Sequence of chain 1.D:
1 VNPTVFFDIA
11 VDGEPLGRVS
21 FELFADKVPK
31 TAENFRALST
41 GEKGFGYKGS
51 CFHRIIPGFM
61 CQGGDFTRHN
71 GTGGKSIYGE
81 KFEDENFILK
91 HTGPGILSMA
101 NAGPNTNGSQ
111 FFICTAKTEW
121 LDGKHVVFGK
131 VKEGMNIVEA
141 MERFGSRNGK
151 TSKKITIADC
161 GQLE

Binding-site contacts:
Ligand atom O contacts residue ARG54 of chain 1.D at 2.7 Å (salt-bridge).
Ligand atom O contacts residue GLN62 of chain 1.D at 3.5 Å (h-bond).
Ligand atom CA contacts residue HIS125 of chain 1.D at 3.6 Å.
Ligand atom C contacts residue TRP120 of chain 1.D at 3.9 Å (hydrophobic).
Ligand atom CD contacts residue GLN62 of chain 1.D at 3.6 Å.
Ligand atom CA contacts residue ASN101 of chain 1.D at 3.6 Å.
Ligand atom CG2 contacts residue GLN62 of chain 1.D at 3.5 Å.
Ligand atom CE1 contacts residue GLY71 of chain 1.D at 3.8 Å.
Ligand atom CG2 contacts residue GLN110 of chain 1.D at 3.0 Å.
Ligand atom O contacts residue PHE59 of chain 1.D at 3.8 Å.
Ligand atom CB contacts residue HIS125 of chain 1.D at 3.5 Å.
Ligand atom CE1 contacts residue THR72 of chain 1.D at 4.0 Å.
Ligand atom O contacts residue PHE59 of chain 1.D at 3.5 Å.
Ligand atom CB contacts residue ALA102 of chain 1.D at 4.0 Å (hydrophobic).
Ligand atom ND1 contacts residue GLY71 of chain 1.D at 3.2 Å (h-bond).
Ligand atom CA contacts residue GLY71 of chain 1.D at 3.8 Å.
Ligand atom O contacts residue TRP120 of chain 1.D at 2.8 Å (h-bond).
Ligand atom CB contacts residue LEU121 of chain 1.D at 3.8 Å (hydrophobic).
Ligand atom ND1 contacts residue THR72 of chain 1.D at 3.6 Å.
Ligand atom CG1 contacts residue GLN110 of chain 1.D at 3.9 Å.
Ligand atom O contacts residue ALA102 of chain 1.D at 3.5 Å.
Ligand atom N contacts residue GLY71 of chain 1.D at 3.4 Å (h-bond).
Ligand atom CB contacts residue ASN101 of chain 1.D at 3.8 Å.
Ligand atom CA contacts residue ASN101 of chain 1.D at 3.8 Å.
Ligand atom CG1 contacts residue GLY71 of chain 1.D at 3.6 Å.
Ligand atom O contacts residue ASN101 of chain 1.D at 3.9 Å.
Ligand atom CB contacts residue TRP120 of chain 1.D at 3.1 Å (hydrophobic).
Ligand atom C contacts residue ARG54 of chain 1.D at 3.9 Å.
Ligand atom N contacts residue ASN101 of chain 1.D at 2.9 Å (h-bond).
Ligand atom C contacts residue PHE59 of chain 1.D at 3.6 Å (hydrophobic).
Ligand atom CB contacts residue PHE59 of chain 1.D at 4.0 Å (hydrophobic).
Ligand atom C contacts residue ASN101 of chain 1.D at 4.0 Å.
Ligand atom CA contacts residue GLN62 of chain 1.D at 3.5 Å.
Ligand atom CG contacts residue PHE112 of chain 1.D at 3.9 Å (hydrophobic).
Ligand atom C contacts residue GLN62 of chain 1.D at 3.9 Å.
Ligand atom CD contacts residue PHE112 of chain 1.D at 4.0 Å (hydrophobic).
Ligand atom CA contacts residue PHE59 of chain 1.D at 4.0 Å (hydrophobic).
Ligand atom C contacts residue ASN101 of chain 1.D at 3.7 Å.
Ligand atom O contacts residue PHE59 of chain 1.D at 2.9 Å.
Ligand atom N contacts residue ARG54 of chain 1.D at 4.0 Å.

This protein binds this small molecule.
Small molecule (SMILES): CC[C@H](C)[C@H](NC(=O)[C@@H]1CCCN1C(=O)CNC(=O)[C@@H](NC(=O)[C@@H](N)Cc1cnc[nH]1)C(C)C)C(=O)N[C@@H](C)C(=O)O